Sequence of chain 1.A:
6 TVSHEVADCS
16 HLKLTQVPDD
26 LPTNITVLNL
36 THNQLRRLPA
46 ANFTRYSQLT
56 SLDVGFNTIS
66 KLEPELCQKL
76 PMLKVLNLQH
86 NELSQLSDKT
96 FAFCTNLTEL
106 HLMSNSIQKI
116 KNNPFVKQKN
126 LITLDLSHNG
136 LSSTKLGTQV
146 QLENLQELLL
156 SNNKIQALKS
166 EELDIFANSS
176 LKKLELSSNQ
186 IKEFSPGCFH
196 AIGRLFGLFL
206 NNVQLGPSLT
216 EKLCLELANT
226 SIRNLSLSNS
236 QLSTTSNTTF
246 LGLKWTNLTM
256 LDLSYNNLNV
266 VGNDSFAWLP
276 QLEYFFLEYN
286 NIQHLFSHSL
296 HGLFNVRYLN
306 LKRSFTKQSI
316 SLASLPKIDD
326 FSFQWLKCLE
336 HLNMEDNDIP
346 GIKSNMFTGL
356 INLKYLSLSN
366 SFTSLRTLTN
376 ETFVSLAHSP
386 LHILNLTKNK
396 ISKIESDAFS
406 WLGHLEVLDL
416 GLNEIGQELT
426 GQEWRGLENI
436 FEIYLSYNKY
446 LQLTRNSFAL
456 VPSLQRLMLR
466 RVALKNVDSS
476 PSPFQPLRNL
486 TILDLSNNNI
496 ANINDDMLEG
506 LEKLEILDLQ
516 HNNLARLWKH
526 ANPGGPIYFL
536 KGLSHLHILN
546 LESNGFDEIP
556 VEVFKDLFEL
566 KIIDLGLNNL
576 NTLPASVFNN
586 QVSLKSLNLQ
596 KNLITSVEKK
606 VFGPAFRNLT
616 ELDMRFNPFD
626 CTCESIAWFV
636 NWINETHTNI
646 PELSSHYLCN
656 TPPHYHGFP

This protein binds this small molecule.
Small molecule (SMILES): CC(=O)N[C@@H]1[C@@H](O)[C@H](O)[C@@H](CO)O[C@H]1O

Binding-site contacts:
Ligand atom O7 contacts residue ASN613 of chain 1.A at 3.9 Å.
Ligand atom C3 contacts residue ASN613 of chain 1.A at 3.8 Å.
Ligand atom C4 contacts residue ASN613 of chain 1.A at 4.2 Å.
Ligand atom O5 contacts residue ASN613 of chain 1.A at 2.4 Å (h-bond).
Ligand atom C1 contacts residue ASN613 of chain 1.A at 1.4 Å.
Ligand atom C7 contacts residue ASN613 of chain 1.A at 3.6 Å.
Ligand atom C5 contacts residue ASN613 of chain 1.A at 3.7 Å.
Ligand atom N2 contacts residue ASN613 of chain 1.A at 2.9 Å (h-bond).
Ligand atom C2 contacts residue ASN613 of chain 1.A at 2.4 Å.